Binding-site contacts:
Ligand atom C6 contacts residue NA1 of chain 1.D at 3.2 Å.
Ligand atom C8 contacts residue TRP108 of chain 1.A at 3.6 Å (hydrophobic).
Ligand atom C6 contacts residue ARG61 of chain 1.A at 3.7 Å.
Ligand atom O6 contacts residue NA1 of chain 1.D at 2.4 Å (h-bond).
Ligand atom O6 contacts residue TRP62 of chain 1.A at 3.8 Å.
Ligand atom C6 contacts residue ASN46 of chain 1.A at 3.6 Å.
Ligand atom N2 contacts residue ALA107 of chain 1.A at 3.0 Å (h-bond).
Ligand atom C6 contacts residue SER50 of chain 1.A at 3.7 Å.
Ligand atom O1 contacts residue NA1 of chain 1.D at 3.6 Å (h-bond).
Ligand atom O1 contacts residue TRP108 of chain 1.A at 3.4 Å.
Ligand atom O5 contacts residue ASP52 of chain 1.A at 3.8 Å.
Ligand atom C3 contacts residue ALA107 of chain 1.A at 3.8 Å (hydrophobic).
Ligand atom C2 contacts residue GLN57 of chain 1.A at 3.2 Å.
Ligand atom O4 contacts residue VAL109 of chain 1.A at 3.7 Å.
Ligand atom C7 contacts residue GLN57 of chain 1.A at 3.5 Å.
Ligand atom C5 contacts residue ASN46 of chain 1.A at 3.7 Å.
Ligand atom O7 contacts residue TRP63 of chain 1.A at 3.7 Å.
Ligand atom C7 contacts residue ALA107 of chain 1.A at 3.7 Å (hydrophobic).
Ligand atom O7 contacts residue ILE58 of chain 1.A at 3.3 Å.
Ligand atom C8 contacts residue ALA107 of chain 1.A at 3.6 Å (hydrophobic).
Ligand atom O1 contacts residue GLU35 of chain 1.A at 2.7 Å (salt-bridge).
Ligand atom C1 contacts residue GLU35 of chain 1.A at 3.5 Å.
Ligand atom N2 contacts residue GLN57 of chain 1.A at 3.5 Å (h-bond).
Ligand atom O3 contacts residue ASN59 of chain 1.A at 2.8 Å (h-bond).
Ligand atom C1 contacts residue NA1 of chain 1.D at 3.2 Å.
Ligand atom O4 contacts residue ASP48 of chain 1.A at 3.4 Å (salt-bridge).
Ligand atom O6 contacts residue ASN59 of chain 1.A at 3.7 Å.
Ligand atom C4 contacts residue ASP52 of chain 1.A at 3.7 Å.
Ligand atom O7 contacts residue ASN59 of chain 1.A at 2.8 Å (h-bond).
Ligand atom C5 contacts residue NA1 of chain 1.D at 3.2 Å.
Ligand atom O7 contacts residue VAL109 of chain 1.A at 3.5 Å.
Ligand atom C6 contacts residue ASP52 of chain 1.A at 3.6 Å.
Ligand atom O1 contacts residue ALA107 of chain 1.A at 3.6 Å.
Ligand atom O7 contacts residue GLN57 of chain 1.A at 3.3 Å (h-bond).
Ligand atom O5 contacts residue NA1 of chain 1.D at 2.4 Å (h-bond).
Ligand atom C1 contacts residue GLN57 of chain 1.A at 3.2 Å.
Ligand atom C5 contacts residue VAL109 of chain 1.A at 3.8 Å (hydrophobic).
Ligand atom C7 contacts residue ASN59 of chain 1.A at 3.6 Å.
Ligand atom O1 contacts residue VAL109 of chain 1.A at 3.0 Å (h-bond).
Ligand atom O5 contacts residue GLU35 of chain 1.A at 3.7 Å.

Sequence of chain 1.A:
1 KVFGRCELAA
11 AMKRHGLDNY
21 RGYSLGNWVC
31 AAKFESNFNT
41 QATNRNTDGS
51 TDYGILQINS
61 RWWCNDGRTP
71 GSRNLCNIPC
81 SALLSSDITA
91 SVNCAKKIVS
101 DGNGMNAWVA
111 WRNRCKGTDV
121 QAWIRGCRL

The small molecule below binds the protein below.
Small molecule (SMILES): CC(=O)N[C@@H]1[C@@H](O)[C@H](O[C@@H]2O[C@H](CO)[C@@H](O)[C@H](O)[C@H]2NC(C)=O)[C@@H](CO)O[C@@H]1O